A small-molecule ligand and the protein it binds are described below.
Small molecule (SMILES): CS[C@H](CCCc1c(N)nc(N)[nH]c1=O)c1ccc(C(=O)N[C@@H](CCC(=O)O)C(=O)O)cc1

Sequence of chain 1.A:
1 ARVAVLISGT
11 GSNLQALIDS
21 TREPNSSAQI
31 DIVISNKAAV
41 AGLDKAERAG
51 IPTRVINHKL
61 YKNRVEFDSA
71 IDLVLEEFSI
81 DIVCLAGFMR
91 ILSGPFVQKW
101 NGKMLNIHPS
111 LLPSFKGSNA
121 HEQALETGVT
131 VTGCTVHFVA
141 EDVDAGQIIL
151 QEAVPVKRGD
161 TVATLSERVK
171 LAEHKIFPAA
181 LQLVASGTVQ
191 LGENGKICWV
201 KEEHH

Binding-site contacts:
Ligand atom OE2 contacts residue MET89 of chain 1.A at 3.2 Å (h-bond).
Ligand atom NAU contacts residue ALA140 of chain 1.A at 2.9 Å (h-bond).
Ligand atom CAQ contacts residue PHE88 of chain 1.A at 3.8 Å (hydrophobic).
Ligand atom CAP contacts residue LEU85 of chain 1.A at 3.7 Å (hydrophobic).
Ligand atom CB contacts residue ARG90 of chain 1.A at 3.8 Å.
Ligand atom CA contacts residue MET89 of chain 1.A at 3.8 Å (hydrophobic).
Ligand atom CAJ contacts residue ILE91 of chain 1.A at 3.6 Å (hydrophobic).
Ligand atom CAK contacts residue MET89 of chain 1.A at 3.2 Å (hydrophobic).
Ligand atom CD contacts residue MET89 of chain 1.A at 3.5 Å (hydrophobic).
Ligand atom O contacts residue ARG64 of chain 1.A at 3.0 Å (salt-bridge).
Ligand atom NAB contacts residue LEU92 of chain 1.A at 2.9 Å (h-bond).
Ligand atom CG contacts residue MET89 of chain 1.A at 3.0 Å (hydrophobic).
Ligand atom NAB contacts residue ALA140 of chain 1.A at 3.6 Å (h-bond).
Ligand atom CAZ contacts residue LEU92 of chain 1.A at 3.6 Å (hydrophobic).
Ligand atom CBA contacts residue LEU92 of chain 1.A at 3.8 Å (hydrophobic).
Ligand atom N contacts residue MET89 of chain 1.A at 3.1 Å (h-bond).
Ligand atom OXT contacts residue ILE91 of chain 1.A at 2.9 Å (h-bond).
Ligand atom CAA contacts residue MET89 of chain 1.A at 3.1 Å (hydrophobic).
Ligand atom OXT contacts residue ARG64 of chain 1.A at 2.9 Å (salt-bridge).
Ligand atom CBE contacts residue ALA140 of chain 1.A at 3.8 Å (hydrophobic).
Ligand atom CAZ contacts residue GLU141 of chain 1.A at 3.7 Å.
Ligand atom CAZ contacts residue ALA140 of chain 1.A at 3.7 Å (hydrophobic).
Ligand atom NAB contacts residue ILE91 of chain 1.A at 3.7 Å.
Ligand atom NAB contacts residue VAL97 of chain 1.A at 3.6 Å.
Ligand atom CB contacts residue MET89 of chain 1.A at 3.7 Å (hydrophobic).
Ligand atom NAB contacts residue GLU141 of chain 1.A at 3.1 Å (salt-bridge).
Ligand atom NAC contacts residue ARG90 of chain 1.A at 2.8 Å (salt-bridge).
Ligand atom NAS contacts residue ILE91 of chain 1.A at 3.6 Å.
Ligand atom CBE contacts residue VAL139 of chain 1.A at 3.7 Å (hydrophobic).
Ligand atom CAA contacts residue PHE88 of chain 1.A at 3.7 Å (hydrophobic).
Ligand atom CBB contacts residue ILE91 of chain 1.A at 3.6 Å (hydrophobic).
Ligand atom OXT contacts residue ARG90 of chain 1.A at 3.4 Å.
Ligand atom NAU contacts residue GLU141 of chain 1.A at 3.6 Å.
Ligand atom OAG contacts residue VAL143 of chain 1.A at 3.6 Å.
Ligand atom NAU contacts residue VAL139 of chain 1.A at 3.8 Å.
Ligand atom CAY contacts residue ILE91 of chain 1.A at 3.8 Å (hydrophobic).
Ligand atom NAS contacts residue LEU92 of chain 1.A at 2.9 Å (h-bond).
Ligand atom OE2 contacts residue ARG90 of chain 1.A at 3.5 Å (salt-bridge).
Ligand atom CAM contacts residue MET89 of chain 1.A at 3.7 Å (hydrophobic).
Ligand atom C contacts residue ARG64 of chain 1.A at 3.7 Å.